Binding-site contacts:
Ligand atom C8 contacts residue ASN259 of chain 53.O at 4.2 Å.
Ligand atom O3 contacts residue LYS115 of chain 53.N at 3.6 Å (salt-bridge).
Ligand atom C5 contacts residue ASN259 of chain 53.O at 3.7 Å.
Ligand atom C4 contacts residue ASN259 of chain 53.O at 4.2 Å.
Ligand atom C2 contacts residue ASN259 of chain 53.O at 2.4 Å.
Ligand atom C6 contacts residue LYS181 of chain 53.N at 3.4 Å.
Ligand atom C3 contacts residue ASN259 of chain 53.O at 3.7 Å.
Ligand atom O4 contacts residue LYS181 of chain 53.N at 2.7 Å (salt-bridge).
Ligand atom C5 contacts residue LYS181 of chain 53.N at 3.4 Å.
Ligand atom C4 contacts residue LYS181 of chain 53.N at 3.6 Å.
Ligand atom O5 contacts residue ASN259 of chain 53.O at 2.3 Å (h-bond).
Ligand atom C8 contacts residue THR116 of chain 53.N at 4.3 Å.
Ligand atom C8 contacts residue ALA258 of chain 53.O at 3.7 Å (hydrophobic).
Ligand atom O6 contacts residue LYS181 of chain 53.N at 3.4 Å (salt-bridge).
Ligand atom C7 contacts residue ASN259 of chain 53.O at 3.2 Å.
Ligand atom C3 contacts residue LYS115 of chain 53.N at 4.3 Å.
Ligand atom O4 contacts residue PHE118 of chain 53.N at 4.1 Å.
Ligand atom O7 contacts residue ASN259 of chain 53.O at 3.2 Å (h-bond).
Ligand atom N2 contacts residue THR116 of chain 53.N at 4.1 Å.
Ligand atom C1 contacts residue ASN259 of chain 53.O at 1.4 Å.
Ligand atom C8 contacts residue LEU257 of chain 53.O at 4.1 Å (hydrophobic).
Ligand atom N2 contacts residue ASN259 of chain 53.O at 2.8 Å (h-bond).

Sequence of chain 53.O:
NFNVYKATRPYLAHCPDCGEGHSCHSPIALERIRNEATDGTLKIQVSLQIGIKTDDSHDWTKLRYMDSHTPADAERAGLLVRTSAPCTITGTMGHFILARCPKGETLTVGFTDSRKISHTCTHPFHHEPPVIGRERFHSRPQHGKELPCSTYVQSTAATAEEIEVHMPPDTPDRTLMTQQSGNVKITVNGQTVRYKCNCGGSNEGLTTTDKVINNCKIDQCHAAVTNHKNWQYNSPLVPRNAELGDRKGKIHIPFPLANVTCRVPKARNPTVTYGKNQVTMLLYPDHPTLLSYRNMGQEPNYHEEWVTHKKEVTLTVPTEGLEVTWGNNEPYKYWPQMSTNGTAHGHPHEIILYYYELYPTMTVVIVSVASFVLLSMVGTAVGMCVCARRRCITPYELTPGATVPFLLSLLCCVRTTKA

Sequence of chain 53.N:
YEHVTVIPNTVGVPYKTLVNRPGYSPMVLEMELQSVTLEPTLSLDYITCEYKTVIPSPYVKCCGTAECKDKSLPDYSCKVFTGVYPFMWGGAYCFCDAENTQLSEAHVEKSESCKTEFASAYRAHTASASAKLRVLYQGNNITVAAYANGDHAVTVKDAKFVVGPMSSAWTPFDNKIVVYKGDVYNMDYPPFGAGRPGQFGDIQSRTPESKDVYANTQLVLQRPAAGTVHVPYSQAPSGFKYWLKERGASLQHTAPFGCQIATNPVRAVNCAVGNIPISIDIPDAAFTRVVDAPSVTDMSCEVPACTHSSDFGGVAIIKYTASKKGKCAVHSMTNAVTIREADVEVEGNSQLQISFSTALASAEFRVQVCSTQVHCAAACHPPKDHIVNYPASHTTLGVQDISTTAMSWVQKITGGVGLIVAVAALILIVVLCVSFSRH

A protein and the small-molecule ligand that binds it are described below.
Small molecule (SMILES): CC(=O)N[C@@H]1[C@@H](O)[C@H](O)[C@@H](CO)O[C@H]1O